The protein below binds the small molecule below.
Small molecule (SMILES): NCC(=O)O

Sequence of chain 1.A:
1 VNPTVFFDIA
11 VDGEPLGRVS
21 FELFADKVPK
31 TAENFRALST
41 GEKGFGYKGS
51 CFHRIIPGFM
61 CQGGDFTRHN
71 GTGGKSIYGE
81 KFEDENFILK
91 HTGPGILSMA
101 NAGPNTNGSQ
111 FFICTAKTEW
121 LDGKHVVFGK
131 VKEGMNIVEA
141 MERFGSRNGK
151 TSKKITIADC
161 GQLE

Binding-site contacts:
Ligand atom O contacts residue PRO1 of chain 1.C at 2.2 Å (h-bond).
Ligand atom C contacts residue ALA100 of chain 1.A at 4.0 Å (hydrophobic).
Ligand atom C contacts residue PRO1 of chain 1.C at 1.3 Å (hydrophobic).
Ligand atom O contacts residue ASN101 of chain 1.A at 3.1 Å (h-bond).
Ligand atom C contacts residue GLN62 of chain 1.A at 4.0 Å.
Ligand atom N contacts residue ASN101 of chain 1.A at 2.7 Å (h-bond).
Ligand atom O contacts residue HIS125 of chain 1.A at 3.4 Å.
Ligand atom O contacts residue ALA100 of chain 1.A at 3.0 Å.
Ligand atom C contacts residue ASN101 of chain 1.A at 4.1 Å.
Ligand atom O contacts residue GLN62 of chain 1.A at 4.3 Å.
Ligand atom N contacts residue PRO1 of chain 1.C at 3.6 Å (h-bond).
Ligand atom CA contacts residue PRO1 of chain 1.C at 2.4 Å (hydrophobic).
Ligand atom C contacts residue HIS125 of chain 1.A at 3.8 Å.
Ligand atom CA contacts residue ASN101 of chain 1.A at 3.8 Å.